This protein binds this small molecule.
Small molecule (SMILES): CC1(C)N=C(N)N=C(N)N1OCCCOc1cc(Cl)c(Cl)cc1Cl

Binding-site contacts:
Ligand atom N4 contacts residue ALA16 of chain 1.B at 4.0 Å.
Ligand atom N4 contacts residue CYS15 of chain 1.B at 3.2 Å.
Ligand atom NH2 contacts residue LEU164 of chain 1.B at 3.2 Å (h-bond).
Ligand atom CL2 contacts residue PRO113 of chain 1.B at 3.3 Å.
Ligand atom C3 contacts residue CYS15 of chain 1.B at 3.7 Å (hydrophobic).
Ligand atom C15 contacts residue PRO113 of chain 1.B at 3.4 Å (hydrophobic).
Ligand atom C5 contacts residue ILE14 of chain 1.B at 3.6 Å (hydrophobic).
Ligand atom C16 contacts residue PRO113 of chain 1.B at 3.8 Å (hydrophobic).
Ligand atom CM1 contacts residue PHE58 of chain 1.B at 3.9 Å (hydrophobic).
Ligand atom NH1 contacts residue THR185 of chain 1.B at 3.6 Å.
Ligand atom C3 contacts residue PHE58 of chain 1.B at 3.7 Å (hydrophobic).
Ligand atom N6 contacts residue PHE58 of chain 1.B at 3.6 Å.
Ligand atom NH2 contacts residue ILE14 of chain 1.B at 2.9 Å (h-bond).
Ligand atom N4 contacts residue NDP1 of chain 1.H at 3.5 Å (h-bond).
Ligand atom C8 contacts residue PHE58 of chain 1.B at 3.4 Å (hydrophobic).
Ligand atom NH2 contacts residue TYR170 of chain 1.B at 3.5 Å (h-bond).
Ligand atom C10 contacts residue ASN108 of chain 1.B at 3.5 Å.
Ligand atom N2 contacts residue PHE58 of chain 1.B at 3.8 Å.
Ligand atom NH1 contacts residue CYS15 of chain 1.B at 3.1 Å (h-bond).
Ligand atom CM1 contacts residue ASP54 of chain 1.B at 3.8 Å.
Ligand atom C9 contacts residue NDP1 of chain 1.H at 3.9 Å.
Ligand atom C9 contacts residue ASN108 of chain 1.B at 3.1 Å.
Ligand atom C8 contacts residue LEU164 of chain 1.B at 4.0 Å (hydrophobic).
Ligand atom N4 contacts residue PHE58 of chain 1.B at 3.6 Å.
Ligand atom C14 contacts residue PRO113 of chain 1.B at 3.7 Å (hydrophobic).
Ligand atom N2 contacts residue ASP54 of chain 1.B at 2.8 Å (salt-bridge).
Ligand atom CM1 contacts residue MET55 of chain 1.B at 3.3 Å (hydrophobic).
Ligand atom NH1 contacts residue ALA16 of chain 1.B at 3.9 Å.
Ligand atom NH2 contacts residue NDP1 of chain 1.H at 3.5 Å.
Ligand atom NH2 contacts residue PHE58 of chain 1.B at 3.8 Å.
Ligand atom C3 contacts residue ALA16 of chain 1.B at 3.9 Å (hydrophobic).
Ligand atom C5 contacts residue NDP1 of chain 1.H at 3.4 Å.
Ligand atom CM2 contacts residue ASP54 of chain 1.B at 3.8 Å.
Ligand atom NH1 contacts residue ASP54 of chain 1.B at 3.0 Å (salt-bridge).
Ligand atom N4 contacts residue ILE14 of chain 1.B at 3.4 Å (h-bond).
Ligand atom C5 contacts residue PHE58 of chain 1.B at 3.5 Å (hydrophobic).
Ligand atom C3 contacts residue ASP54 of chain 1.B at 3.7 Å.
Ligand atom C1 contacts residue ASP54 of chain 1.B at 3.6 Å.
Ligand atom CM2 contacts residue NDP1 of chain 1.H at 3.4 Å.
Ligand atom O7 contacts residue NDP1 of chain 1.H at 3.9 Å.

Sequence of chain 1.B:
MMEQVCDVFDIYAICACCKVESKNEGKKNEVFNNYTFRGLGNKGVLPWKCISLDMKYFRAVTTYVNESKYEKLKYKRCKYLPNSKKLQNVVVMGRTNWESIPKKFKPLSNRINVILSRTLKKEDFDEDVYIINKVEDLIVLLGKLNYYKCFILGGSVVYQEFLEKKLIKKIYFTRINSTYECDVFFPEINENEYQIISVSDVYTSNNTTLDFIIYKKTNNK